Binding-site contacts:
Ligand atom C4 contacts residue TYR34 of chain 1.B at 3.5 Å (hydrophobic).
Ligand atom O contacts residue HIS41 of chain 1.B at 3.1 Å (h-bond).
Ligand atom C4 contacts residue GLU38 of chain 1.B at 4.1 Å.
Ligand atom C contacts residue GLU38 of chain 1.B at 3.7 Å.
Ligand atom O contacts residue GLU38 of chain 1.B at 3.9 Å.
Ligand atom C4 contacts residue VAL39 of chain 1.B at 3.9 Å (hydrophobic).
Ligand atom C contacts residue HIS41 of chain 1.B at 3.8 Å.
Ligand atom O contacts residue VAL39 of chain 1.B at 4.4 Å.
Ligand atom C5 contacts residue VAL39 of chain 1.B at 4.2 Å (hydrophobic).
Ligand atom C5 contacts residue GLU38 of chain 1.B at 3.1 Å.
Ligand atom C3 contacts residue TYR34 of chain 1.B at 4.1 Å (hydrophobic).
Ligand atom C6 contacts residue GLU38 of chain 1.B at 3.9 Å.
Ligand atom C5 contacts residue TYR34 of chain 1.B at 4.5 Å (hydrophobic).

The small molecule below binds the protein below.
Small molecule (SMILES): OCc1ccccc1

Sequence of chain 1.B:
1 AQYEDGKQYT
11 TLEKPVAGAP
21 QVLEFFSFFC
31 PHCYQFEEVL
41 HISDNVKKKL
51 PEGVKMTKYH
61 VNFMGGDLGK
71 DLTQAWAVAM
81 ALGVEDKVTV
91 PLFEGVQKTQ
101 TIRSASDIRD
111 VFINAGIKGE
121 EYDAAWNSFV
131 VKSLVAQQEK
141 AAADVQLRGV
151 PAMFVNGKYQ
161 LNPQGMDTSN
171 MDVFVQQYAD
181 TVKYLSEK